Sequence of chain 1.KA:
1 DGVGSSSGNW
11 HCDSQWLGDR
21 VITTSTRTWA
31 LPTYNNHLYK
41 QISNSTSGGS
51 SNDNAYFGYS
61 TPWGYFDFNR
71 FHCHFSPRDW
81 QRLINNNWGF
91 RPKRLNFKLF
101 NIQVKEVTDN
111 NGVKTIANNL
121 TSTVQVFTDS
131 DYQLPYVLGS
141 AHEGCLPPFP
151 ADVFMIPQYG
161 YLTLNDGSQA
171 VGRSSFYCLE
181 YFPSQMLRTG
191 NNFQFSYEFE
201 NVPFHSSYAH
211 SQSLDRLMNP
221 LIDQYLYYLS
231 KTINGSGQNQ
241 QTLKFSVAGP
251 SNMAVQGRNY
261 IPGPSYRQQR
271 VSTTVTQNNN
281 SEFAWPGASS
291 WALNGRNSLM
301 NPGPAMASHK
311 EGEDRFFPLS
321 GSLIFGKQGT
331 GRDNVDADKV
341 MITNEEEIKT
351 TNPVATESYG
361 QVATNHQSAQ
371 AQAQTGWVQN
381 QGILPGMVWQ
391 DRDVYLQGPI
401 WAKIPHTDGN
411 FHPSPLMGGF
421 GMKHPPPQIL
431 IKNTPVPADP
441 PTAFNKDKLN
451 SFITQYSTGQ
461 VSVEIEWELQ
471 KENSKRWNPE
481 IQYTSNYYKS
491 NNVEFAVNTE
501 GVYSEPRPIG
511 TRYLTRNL

Sequence of chain 1.IA:
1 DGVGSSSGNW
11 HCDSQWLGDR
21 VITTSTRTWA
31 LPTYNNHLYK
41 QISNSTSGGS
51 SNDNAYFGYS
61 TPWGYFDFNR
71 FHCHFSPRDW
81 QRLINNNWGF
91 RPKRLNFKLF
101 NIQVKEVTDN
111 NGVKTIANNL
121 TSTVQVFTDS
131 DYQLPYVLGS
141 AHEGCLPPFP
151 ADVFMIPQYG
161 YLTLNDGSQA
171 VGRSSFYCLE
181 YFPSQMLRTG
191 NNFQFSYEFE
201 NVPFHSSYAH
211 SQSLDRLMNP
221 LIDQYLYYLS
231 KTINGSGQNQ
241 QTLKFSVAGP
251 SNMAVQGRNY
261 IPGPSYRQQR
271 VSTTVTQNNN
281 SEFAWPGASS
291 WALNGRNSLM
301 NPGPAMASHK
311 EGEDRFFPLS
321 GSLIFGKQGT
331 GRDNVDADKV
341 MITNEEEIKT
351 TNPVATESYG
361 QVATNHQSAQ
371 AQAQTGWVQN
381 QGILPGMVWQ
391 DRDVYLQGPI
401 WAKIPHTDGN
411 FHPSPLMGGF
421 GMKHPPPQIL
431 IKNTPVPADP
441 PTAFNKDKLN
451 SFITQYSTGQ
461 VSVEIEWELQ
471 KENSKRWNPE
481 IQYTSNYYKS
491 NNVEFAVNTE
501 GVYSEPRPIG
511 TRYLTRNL

This small molecule binds to this protein.
Small molecule (SMILES): OC[C@H]1O[C@@H](O)[C@H](O)[C@@H](O)[C@H]1O

Binding-site contacts:
Ligand atom O4 contacts residue TRP285 of chain 1.IA at 1.4 Å.
Ligand atom O5 contacts residue ASP53 of chain 1.IA at 4.1 Å.
Ligand atom O1 contacts residue ALA254 of chain 1.KA at 3.8 Å.
Ligand atom O2 contacts residue VAL255 of chain 1.KA at 4.4 Å.
Ligand atom C1 contacts residue TRP285 of chain 1.IA at 3.9 Å (hydrophobic).
Ligand atom C5 contacts residue TRP285 of chain 1.IA at 3.4 Å (hydrophobic).
Ligand atom C6 contacts residue ASP53 of chain 1.IA at 3.6 Å.
Ligand atom O6 contacts residue TRP285 of chain 1.IA at 3.6 Å (h-bond).
Ligand atom C2 contacts residue TRP285 of chain 1.IA at 3.4 Å (hydrophobic).
Ligand atom C2 contacts residue ASN252 of chain 1.KA at 4.2 Å.
Ligand atom O5 contacts residue TRP285 of chain 1.IA at 3.2 Å.
Ligand atom O1 contacts residue TRP285 of chain 1.IA at 3.6 Å.
Ligand atom O1 contacts residue ASN252 of chain 1.KA at 3.2 Å (h-bond).
Ligand atom O1 contacts residue VAL255 of chain 1.KA at 3.3 Å.
Ligand atom O2 contacts residue TRP285 of chain 1.IA at 4.3 Å.
Ligand atom O2 contacts residue ASN252 of chain 1.KA at 3.3 Å (h-bond).
Ligand atom C4 contacts residue TRP285 of chain 1.IA at 2.8 Å (hydrophobic).
Ligand atom C6 contacts residue TRP285 of chain 1.IA at 3.2 Å (hydrophobic).
Ligand atom O3 contacts residue TRP285 of chain 1.IA at 3.2 Å.
Ligand atom C3 contacts residue TRP285 of chain 1.IA at 3.5 Å (hydrophobic).
Ligand atom C1 contacts residue ASN252 of chain 1.KA at 4.0 Å.